Sequence of chain 1.C:
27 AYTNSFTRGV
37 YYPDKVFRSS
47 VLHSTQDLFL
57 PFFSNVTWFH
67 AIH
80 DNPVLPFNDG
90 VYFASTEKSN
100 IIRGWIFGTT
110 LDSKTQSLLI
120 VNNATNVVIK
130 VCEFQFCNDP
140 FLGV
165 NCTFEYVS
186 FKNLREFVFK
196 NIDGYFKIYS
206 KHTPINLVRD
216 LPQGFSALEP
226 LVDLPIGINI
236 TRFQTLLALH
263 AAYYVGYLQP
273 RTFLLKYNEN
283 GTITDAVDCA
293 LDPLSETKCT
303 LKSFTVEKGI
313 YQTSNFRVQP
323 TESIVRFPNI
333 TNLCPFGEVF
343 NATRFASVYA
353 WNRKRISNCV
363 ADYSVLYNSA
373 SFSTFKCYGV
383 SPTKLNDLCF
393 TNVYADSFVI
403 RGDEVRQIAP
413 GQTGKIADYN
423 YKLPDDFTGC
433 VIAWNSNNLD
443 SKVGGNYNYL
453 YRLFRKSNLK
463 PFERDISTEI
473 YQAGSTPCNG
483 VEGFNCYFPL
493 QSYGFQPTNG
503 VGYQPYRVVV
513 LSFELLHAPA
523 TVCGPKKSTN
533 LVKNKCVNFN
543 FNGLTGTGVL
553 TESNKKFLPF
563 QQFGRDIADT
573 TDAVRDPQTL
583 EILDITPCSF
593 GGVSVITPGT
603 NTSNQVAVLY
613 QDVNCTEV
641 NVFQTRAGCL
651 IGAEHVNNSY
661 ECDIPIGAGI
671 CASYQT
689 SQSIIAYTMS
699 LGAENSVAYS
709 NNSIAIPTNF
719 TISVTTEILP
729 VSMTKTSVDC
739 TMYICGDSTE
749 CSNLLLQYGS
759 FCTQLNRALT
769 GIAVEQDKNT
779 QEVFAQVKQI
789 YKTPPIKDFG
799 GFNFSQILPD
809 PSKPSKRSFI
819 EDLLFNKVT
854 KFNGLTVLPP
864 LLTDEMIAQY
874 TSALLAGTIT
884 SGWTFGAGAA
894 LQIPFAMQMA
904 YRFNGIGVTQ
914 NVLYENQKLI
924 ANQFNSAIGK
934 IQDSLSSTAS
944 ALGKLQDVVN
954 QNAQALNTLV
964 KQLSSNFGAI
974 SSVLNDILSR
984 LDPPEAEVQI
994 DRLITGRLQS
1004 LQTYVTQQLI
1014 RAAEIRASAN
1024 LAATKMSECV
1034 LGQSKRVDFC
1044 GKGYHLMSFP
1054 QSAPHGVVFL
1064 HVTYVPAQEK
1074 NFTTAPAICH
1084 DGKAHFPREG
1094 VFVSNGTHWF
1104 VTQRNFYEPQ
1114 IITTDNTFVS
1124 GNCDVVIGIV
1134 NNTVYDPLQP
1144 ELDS

This protein binds this small molecule.
Small molecule (SMILES): CC(=O)N[C@@H]1[C@@H](O)[C@H](O)[C@@H](CO)O[C@H]1O

Binding-site contacts:
Ligand atom C1 contacts residue GLN895 of chain 1.A at 4.4 Å.
Ligand atom C3 contacts residue ASN1074 of chain 1.C at 3.8 Å.
Ligand atom N2 contacts residue ASN1074 of chain 1.C at 2.9 Å (h-bond).
Ligand atom C1 contacts residue ASN1074 of chain 1.C at 1.4 Å.
Ligand atom O5 contacts residue ALA706 of chain 1.C at 4.1 Å.
Ligand atom C8 contacts residue ASN1074 of chain 1.C at 4.2 Å.
Ligand atom O5 contacts residue ASN1074 of chain 1.C at 2.4 Å (h-bond).
Ligand atom C6 contacts residue ALA706 of chain 1.C at 3.8 Å (hydrophobic).
Ligand atom C8 contacts residue LYS1073 of chain 1.C at 4.2 Å.
Ligand atom C5 contacts residue ASN1074 of chain 1.C at 3.7 Å.
Ligand atom O6 contacts residue ALA706 of chain 1.C at 3.7 Å.
Ligand atom C2 contacts residue ASN1074 of chain 1.C at 2.5 Å.
Ligand atom C7 contacts residue ASN1074 of chain 1.C at 4.0 Å.
Ligand atom C5 contacts residue ALA706 of chain 1.C at 3.5 Å (hydrophobic).
Ligand atom C4 contacts residue ASN1074 of chain 1.C at 4.2 Å.
Ligand atom C8 contacts residue GLU1072 of chain 1.C at 3.1 Å.

Sequence of chain 1.A:
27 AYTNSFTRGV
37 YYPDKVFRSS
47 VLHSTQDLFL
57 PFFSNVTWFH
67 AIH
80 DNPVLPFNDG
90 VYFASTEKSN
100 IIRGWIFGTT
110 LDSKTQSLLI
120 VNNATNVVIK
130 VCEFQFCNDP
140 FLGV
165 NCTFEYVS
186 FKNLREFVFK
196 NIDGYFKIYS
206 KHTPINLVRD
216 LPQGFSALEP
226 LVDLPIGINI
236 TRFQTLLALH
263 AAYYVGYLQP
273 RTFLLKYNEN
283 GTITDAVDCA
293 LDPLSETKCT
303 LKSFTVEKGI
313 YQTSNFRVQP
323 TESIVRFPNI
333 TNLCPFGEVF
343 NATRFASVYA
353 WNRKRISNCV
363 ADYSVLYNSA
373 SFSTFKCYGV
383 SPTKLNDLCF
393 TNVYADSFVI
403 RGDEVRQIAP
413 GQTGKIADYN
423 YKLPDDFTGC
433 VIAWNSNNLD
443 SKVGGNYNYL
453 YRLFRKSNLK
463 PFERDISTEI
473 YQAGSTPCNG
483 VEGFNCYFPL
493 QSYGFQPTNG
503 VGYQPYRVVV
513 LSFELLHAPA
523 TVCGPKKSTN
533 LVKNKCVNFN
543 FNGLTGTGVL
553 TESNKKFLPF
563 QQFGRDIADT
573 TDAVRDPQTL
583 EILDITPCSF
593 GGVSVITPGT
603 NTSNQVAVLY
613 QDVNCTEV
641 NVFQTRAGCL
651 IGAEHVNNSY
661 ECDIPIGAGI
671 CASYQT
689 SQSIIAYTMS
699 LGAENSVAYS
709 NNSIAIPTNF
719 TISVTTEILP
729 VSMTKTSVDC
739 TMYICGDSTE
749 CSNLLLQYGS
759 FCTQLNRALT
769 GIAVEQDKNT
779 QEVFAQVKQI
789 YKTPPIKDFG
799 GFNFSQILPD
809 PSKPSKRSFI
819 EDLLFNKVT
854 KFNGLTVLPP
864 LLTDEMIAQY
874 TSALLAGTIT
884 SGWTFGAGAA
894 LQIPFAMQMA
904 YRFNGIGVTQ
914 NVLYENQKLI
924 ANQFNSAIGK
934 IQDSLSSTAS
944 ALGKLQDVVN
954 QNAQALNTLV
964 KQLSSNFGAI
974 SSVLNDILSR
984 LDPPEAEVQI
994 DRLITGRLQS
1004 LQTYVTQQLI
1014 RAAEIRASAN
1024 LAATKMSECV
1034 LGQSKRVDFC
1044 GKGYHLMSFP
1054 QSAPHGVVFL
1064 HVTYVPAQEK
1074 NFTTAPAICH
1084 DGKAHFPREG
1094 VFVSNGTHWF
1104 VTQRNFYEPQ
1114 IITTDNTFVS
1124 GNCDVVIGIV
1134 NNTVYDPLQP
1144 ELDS